Sequence of chain 2.A:
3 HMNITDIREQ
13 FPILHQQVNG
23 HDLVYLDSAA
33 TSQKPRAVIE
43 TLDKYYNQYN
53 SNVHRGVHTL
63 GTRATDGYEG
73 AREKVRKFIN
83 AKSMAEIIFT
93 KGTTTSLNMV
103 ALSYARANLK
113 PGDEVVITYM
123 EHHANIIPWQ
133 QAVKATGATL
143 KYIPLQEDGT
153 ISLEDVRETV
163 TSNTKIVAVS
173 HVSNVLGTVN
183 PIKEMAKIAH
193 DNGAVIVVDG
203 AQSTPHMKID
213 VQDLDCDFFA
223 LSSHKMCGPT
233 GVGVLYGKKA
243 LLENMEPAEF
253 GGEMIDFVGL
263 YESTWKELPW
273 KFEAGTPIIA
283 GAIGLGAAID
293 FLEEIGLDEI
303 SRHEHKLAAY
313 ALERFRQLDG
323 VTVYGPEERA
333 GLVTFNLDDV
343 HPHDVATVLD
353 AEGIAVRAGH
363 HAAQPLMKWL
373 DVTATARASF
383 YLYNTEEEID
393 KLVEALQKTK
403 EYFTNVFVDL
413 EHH

The protein below binds the small molecule below.
Small molecule (SMILES): Cc1ncc(COP(=O)(O)O)c(CNc2co[nH]c2=O)c1O

Binding-site contacts:
Ligand atom OG contacts residue ALA32 of chain 1.A at 3.3 Å.
Ligand atom C2 contacts residue ALA203 of chain 1.A at 3.5 Å (hydrophobic).
Ligand atom C6 contacts residue HIS124 of chain 1.A at 3.6 Å.
Ligand atom C3 contacts residue ALA203 of chain 1.A at 3.6 Å (hydrophobic).
Ligand atom O3 contacts residue ASN176 of chain 1.A at 3.4 Å.
Ligand atom C5 contacts residue HIS124 of chain 1.A at 3.4 Å.
Ligand atom ND contacts residue ARG379 of chain 1.A at 3.2 Å (salt-bridge).
Ligand atom C6 contacts residue ASP201 of chain 1.A at 3.4 Å.
Ligand atom OG contacts residue ARG57 of chain 2.A at 3.1 Å (salt-bridge).
Ligand atom CA contacts residue ALA31 of chain 1.A at 3.6 Å (hydrophobic).
Ligand atom O3P contacts residue THR96 of chain 1.A at 2.5 Å (h-bond).
Ligand atom C3 contacts residue HIS124 of chain 1.A at 3.5 Å.
Ligand atom OG contacts residue ASN54 of chain 2.A at 3.4 Å (h-bond).
Ligand atom N1 contacts residue ALA203 of chain 1.A at 3.6 Å.
Ligand atom P contacts residue SER224 of chain 1.A at 3.5 Å.
Ligand atom ND contacts residue ALA32 of chain 1.A at 3.4 Å.
Ligand atom C4 contacts residue HIS124 of chain 1.A at 3.4 Å.
Ligand atom C contacts residue ALA31 of chain 1.A at 3.4 Å (hydrophobic).
Ligand atom O1P contacts residue SER224 of chain 1.A at 2.5 Å (h-bond).
Ligand atom O4P contacts residue THR95 of chain 1.A at 3.6 Å.
Ligand atom O contacts residue ASN176 of chain 1.A at 2.8 Å (h-bond).
Ligand atom C contacts residue ARG379 of chain 1.A at 3.7 Å.
Ligand atom C5A contacts residue THR96 of chain 1.A at 3.6 Å.
Ligand atom C2 contacts residue ASP201 of chain 1.A at 3.5 Å.
Ligand atom P contacts residue THR278 of chain 2.A at 3.7 Å.
Ligand atom C5A contacts residue HIS124 of chain 1.A at 3.6 Å.
Ligand atom O3 contacts residue LYS227 of chain 1.A at 2.7 Å (salt-bridge).
Ligand atom ND contacts residue ARG359 of chain 1.A at 2.9 Å (salt-bridge).
Ligand atom O2P contacts residue THR278 of chain 2.A at 2.6 Å (h-bond).
Ligand atom O contacts residue ARG359 of chain 1.A at 3.6 Å.
Ligand atom O contacts residue ARG379 of chain 1.A at 2.7 Å (salt-bridge).
Ligand atom N contacts residue HIS124 of chain 1.A at 3.2 Å (h-bond).
Ligand atom C2A contacts residue ASP201 of chain 1.A at 3.6 Å.
Ligand atom O1P contacts residue HIS226 of chain 1.A at 2.8 Å (h-bond).
Ligand atom N1 contacts residue ASP201 of chain 1.A at 2.5 Å (salt-bridge).
Ligand atom O3P contacts residue THR95 of chain 1.A at 3.7 Å.
Ligand atom C4A contacts residue HIS124 of chain 1.A at 3.7 Å.
Ligand atom O4P contacts residue SER224 of chain 1.A at 3.6 Å.
Ligand atom C contacts residue ARG359 of chain 1.A at 3.6 Å.
Ligand atom N1 contacts residue HIS124 of chain 1.A at 3.6 Å.

Sequence of chain 1.A:
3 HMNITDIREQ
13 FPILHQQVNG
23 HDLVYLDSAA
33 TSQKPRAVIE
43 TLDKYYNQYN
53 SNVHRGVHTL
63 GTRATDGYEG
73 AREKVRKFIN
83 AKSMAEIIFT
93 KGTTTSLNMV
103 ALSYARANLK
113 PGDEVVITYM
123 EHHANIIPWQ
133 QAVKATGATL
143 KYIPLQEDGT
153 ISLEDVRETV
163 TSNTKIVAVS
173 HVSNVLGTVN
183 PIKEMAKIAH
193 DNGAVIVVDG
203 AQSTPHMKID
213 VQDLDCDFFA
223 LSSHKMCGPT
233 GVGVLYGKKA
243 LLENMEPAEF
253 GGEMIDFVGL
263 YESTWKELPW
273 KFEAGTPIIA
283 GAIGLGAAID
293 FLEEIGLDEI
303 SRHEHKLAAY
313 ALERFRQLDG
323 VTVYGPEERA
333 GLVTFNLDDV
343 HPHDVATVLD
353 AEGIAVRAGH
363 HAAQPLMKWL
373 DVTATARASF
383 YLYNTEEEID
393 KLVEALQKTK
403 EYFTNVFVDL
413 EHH